Sequence of chain 3.A:
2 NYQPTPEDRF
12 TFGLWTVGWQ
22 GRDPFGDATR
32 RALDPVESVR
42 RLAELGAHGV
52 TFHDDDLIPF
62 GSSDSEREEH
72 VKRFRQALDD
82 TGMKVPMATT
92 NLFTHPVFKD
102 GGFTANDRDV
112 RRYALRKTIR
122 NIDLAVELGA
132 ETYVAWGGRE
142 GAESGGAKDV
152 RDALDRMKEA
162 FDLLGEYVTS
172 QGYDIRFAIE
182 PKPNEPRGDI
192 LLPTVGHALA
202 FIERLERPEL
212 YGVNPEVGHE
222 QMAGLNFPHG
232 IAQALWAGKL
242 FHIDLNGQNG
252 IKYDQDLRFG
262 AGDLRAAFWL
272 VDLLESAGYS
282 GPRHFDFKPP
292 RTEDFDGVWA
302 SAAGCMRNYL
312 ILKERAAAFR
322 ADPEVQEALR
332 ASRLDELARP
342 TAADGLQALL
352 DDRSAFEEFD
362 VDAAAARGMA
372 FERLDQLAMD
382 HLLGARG

The protein below binds the small molecule below.
Small molecule (SMILES): OC[C@H]1O[C@H](O)[C@H](O)[C@@H](O)[C@@H]1O

Sequence of chain 4.A:
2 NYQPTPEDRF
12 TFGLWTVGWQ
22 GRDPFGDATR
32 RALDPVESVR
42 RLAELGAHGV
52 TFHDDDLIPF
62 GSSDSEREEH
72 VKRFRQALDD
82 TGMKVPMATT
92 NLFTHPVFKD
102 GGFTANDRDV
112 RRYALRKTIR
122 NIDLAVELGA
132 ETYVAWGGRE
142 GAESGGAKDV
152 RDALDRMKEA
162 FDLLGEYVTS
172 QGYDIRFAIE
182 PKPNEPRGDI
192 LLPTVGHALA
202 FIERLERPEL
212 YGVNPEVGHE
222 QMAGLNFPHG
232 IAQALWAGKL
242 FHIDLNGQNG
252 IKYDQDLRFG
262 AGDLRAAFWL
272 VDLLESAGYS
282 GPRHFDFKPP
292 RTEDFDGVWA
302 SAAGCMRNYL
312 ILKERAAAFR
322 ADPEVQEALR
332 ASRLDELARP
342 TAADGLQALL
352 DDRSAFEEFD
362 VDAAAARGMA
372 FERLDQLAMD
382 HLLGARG

Binding-site contacts:
Ligand atom C6 contacts residue GLU181 of chain 3.A at 4.0 Å.
Ligand atom O3 contacts residue HIS220 of chain 3.A at 3.3 Å.
Ligand atom O6 contacts residue TRP137 of chain 3.A at 3.5 Å.
Ligand atom C1 contacts residue HIS54 of chain 3.A at 3.4 Å.
Ligand atom C2 contacts residue TRP137 of chain 3.A at 3.5 Å (hydrophobic).
Ligand atom O6 contacts residue GLU181 of chain 3.A at 3.2 Å (salt-bridge).
Ligand atom C4 contacts residue ASP287 of chain 3.A at 3.5 Å.
Ligand atom C5 contacts residue HIS54 of chain 3.A at 3.4 Å.
Ligand atom O5 contacts residue TRP137 of chain 3.A at 3.8 Å.
Ligand atom C1 contacts residue TRP137 of chain 3.A at 3.6 Å (hydrophobic).
Ligand atom O3 contacts residue ASP287 of chain 3.A at 3.1 Å (salt-bridge).
Ligand atom O4 contacts residue GLU181 of chain 3.A at 2.5 Å (salt-bridge).
Ligand atom O1 contacts residue TRP16 of chain 3.A at 3.6 Å (h-bond).
Ligand atom O2 contacts residue TRP137 of chain 3.A at 3.8 Å.
Ligand atom O4 contacts residue ASP287 of chain 3.A at 3.0 Å (salt-bridge).
Ligand atom C6 contacts residue HIS54 of chain 3.A at 3.4 Å.
Ligand atom C4 contacts residue MG1 of chain 3.B at 2.9 Å.
Ligand atom O3 contacts residue GLU217 of chain 3.A at 3.2 Å (salt-bridge).
Ligand atom C1 contacts residue PHE94 of chain 3.A at 3.8 Å (hydrophobic).
Ligand atom C3 contacts residue MG1 of chain 3.B at 2.8 Å.
Ligand atom O2 contacts residue PHE26 of chain 4.A at 3.5 Å.
Ligand atom C3 contacts residue ASP287 of chain 3.A at 2.9 Å.
Ligand atom C6 contacts residue THR90 of chain 3.A at 3.6 Å.
Ligand atom O5 contacts residue PHE94 of chain 3.A at 4.0 Å.
Ligand atom O5 contacts residue HIS54 of chain 3.A at 2.8 Å (h-bond).
Ligand atom O6 contacts residue VAL135 of chain 3.A at 3.4 Å.
Ligand atom C4 contacts residue ASP245 of chain 3.A at 4.1 Å.
Ligand atom C4 contacts residue GLU181 of chain 3.A at 3.1 Å.
Ligand atom C3 contacts residue GLU217 of chain 3.A at 4.1 Å.
Ligand atom C5 contacts residue TRP16 of chain 3.A at 3.9 Å (hydrophobic).
Ligand atom O1 contacts residue PHE94 of chain 3.A at 4.1 Å.
Ligand atom O3 contacts residue GLU181 of chain 3.A at 2.9 Å (salt-bridge).
Ligand atom O1 contacts residue HIS54 of chain 3.A at 3.2 Å.
Ligand atom O4 contacts residue ASP245 of chain 3.A at 2.9 Å (salt-bridge).
Ligand atom O4 contacts residue MG1 of chain 3.B at 2.2 Å.
Ligand atom C3 contacts residue GLU181 of chain 3.A at 3.7 Å.
Ligand atom O6 contacts residue THR90 of chain 3.A at 3.6 Å (h-bond).
Ligand atom O3 contacts residue MG1 of chain 3.B at 2.4 Å.
Ligand atom C6 contacts residue TRP16 of chain 3.A at 4.1 Å (hydrophobic).
Ligand atom C5 contacts residue GLU181 of chain 3.A at 4.1 Å.